Binding-site contacts:
Ligand atom C5 contacts residue ASN25 of chain 1.A at 3.6 Å.
Ligand atom C6 contacts residue LYS17 of chain 1.A at 3.8 Å.
Ligand atom C1 contacts residue LYS17 of chain 1.A at 3.5 Å.
Ligand atom N2 contacts residue ASN25 of chain 1.A at 3.0 Å (h-bond).
Ligand atom C1 contacts residue ASN25 of chain 1.A at 1.4 Å.
Ligand atom C5 contacts residue LYS17 of chain 1.A at 3.6 Å.
Ligand atom O3 contacts residue ASN25 of chain 1.A at 4.5 Å.
Ligand atom O6 contacts residue LYS17 of chain 1.A at 3.3 Å (salt-bridge).
Ligand atom O5 contacts residue ASN25 of chain 1.A at 2.4 Å (h-bond).
Ligand atom C3 contacts residue ASN25 of chain 1.A at 3.7 Å.
Ligand atom O7 contacts residue ASN25 of chain 1.A at 4.1 Å.
Ligand atom C2 contacts residue ASN25 of chain 1.A at 2.3 Å.
Ligand atom C4 contacts residue ASN25 of chain 1.A at 4.2 Å.
Ligand atom O5 contacts residue LYS17 of chain 1.A at 3.2 Å (salt-bridge).
Ligand atom C7 contacts residue ASN25 of chain 1.A at 4.0 Å.

This protein binds this small molecule.
Small molecule (SMILES): CC(=O)N[C@@H]1[C@@H](O)[C@H](O)[C@@H](CO)O[C@H]1O

Sequence of chain 1.A:
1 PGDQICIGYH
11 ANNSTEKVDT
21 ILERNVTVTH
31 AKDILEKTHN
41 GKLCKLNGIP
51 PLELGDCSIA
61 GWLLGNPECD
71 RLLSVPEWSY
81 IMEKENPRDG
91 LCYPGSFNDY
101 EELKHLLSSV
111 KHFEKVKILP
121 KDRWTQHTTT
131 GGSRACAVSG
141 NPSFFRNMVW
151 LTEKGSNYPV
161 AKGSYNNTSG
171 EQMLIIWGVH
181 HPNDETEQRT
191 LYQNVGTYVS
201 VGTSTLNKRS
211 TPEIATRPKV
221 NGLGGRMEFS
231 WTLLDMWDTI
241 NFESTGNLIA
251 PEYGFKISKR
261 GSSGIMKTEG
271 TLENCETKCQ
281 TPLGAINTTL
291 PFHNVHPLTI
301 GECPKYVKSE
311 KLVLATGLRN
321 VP